Binding-site contacts:
Ligand atom N1 contacts residue LEU248 of chain 1.B at 3.6 Å (h-bond).
Ligand atom N6 contacts residue MET273 of chain 1.B at 2.7 Å (h-bond).
Ligand atom PG contacts residue MG1 of chain 1.F at 3.2 Å.
Ligand atom O1A contacts residue MG1 of chain 1.F at 2.2 Å.
Ligand atom PB contacts residue MG1 of chain 1.F at 3.1 Å.
Ligand atom O1B contacts residue SER249 of chain 1.B at 3.0 Å.
Ligand atom N3 contacts residue VAL247 of chain 1.B at 3.5 Å.
Ligand atom O2G contacts residue LYS443 of chain 1.B at 3.1 Å.
Ligand atom O3B contacts residue GLY251 of chain 1.B at 3.4 Å.
Ligand atom O1A contacts residue CMA1 of chain 1.H at 3.1 Å (h-bond).
Ligand atom PG contacts residue ASP253 of chain 1.B at 3.6 Å.
Ligand atom O2G contacts residue ASP351 of chain 1.B at 3.2 Å (salt-bridge).
Ligand atom C2 contacts residue LEU248 of chain 1.B at 3.1 Å (hydrophobic).
Ligand atom O2B contacts residue MG1 of chain 1.F at 2.1 Å.
Ligand atom O2G contacts residue LYS423 of chain 1.B at 3.2 Å (salt-bridge).
Ligand atom O3G contacts residue ILE252 of chain 1.B at 3.5 Å (h-bond).
Ligand atom PG contacts residue LYS423 of chain 1.B at 3.5 Å.
Ligand atom O2' contacts residue SER254 of chain 1.B at 3.6 Å.
Ligand atom O2' contacts residue VAL247 of chain 1.B at 2.7 Å (h-bond).
Ligand atom O2B contacts residue ASP253 of chain 1.B at 2.9 Å (salt-bridge).
Ligand atom O3G contacts residue ASP253 of chain 1.B at 3.5 Å (salt-bridge).
Ligand atom O1G contacts residue LYS443 of chain 1.B at 3.4 Å.
Ligand atom C2' contacts residue VAL247 of chain 1.B at 3.6 Å (hydrophobic).
Ligand atom C1' contacts residue LEU330 of chain 1.B at 3.6 Å (hydrophobic).
Ligand atom O3' contacts residue TYR348 of chain 1.B at 3.1 Å (h-bond).
Ligand atom C6 contacts residue MET273 of chain 1.B at 3.5 Å (hydrophobic).
Ligand atom O2G contacts residue MG1 of chain 1.F at 2.0 Å.
Ligand atom O1A contacts residue ASP351 of chain 1.B at 3.2 Å (salt-bridge).
Ligand atom O2' contacts residue GLY347 of chain 1.B at 3.2 Å (h-bond).
Ligand atom PA contacts residue MG1 of chain 1.F at 3.3 Å.
Ligand atom O3' contacts residue GLY347 of chain 1.B at 2.8 Å.
Ligand atom N1 contacts residue MET273 of chain 1.B at 2.9 Å (h-bond).
Ligand atom N9 contacts residue LEU330 of chain 1.B at 3.5 Å.
Ligand atom O1B contacts residue SER254 of chain 1.B at 3.2 Å (h-bond).
Ligand atom C3A contacts residue MG1 of chain 1.F at 3.6 Å.
Ligand atom O3B contacts residue MG1 of chain 1.F at 3.4 Å.
Ligand atom C5' contacts residue TYR348 of chain 1.B at 3.5 Å (hydrophobic).
Ligand atom O4' contacts residue LEU330 of chain 1.B at 3.4 Å.
Ligand atom O2G contacts residue ASP253 of chain 1.B at 2.9 Å (salt-bridge).
Ligand atom O3G contacts residue LYS423 of chain 1.B at 2.6 Å (salt-bridge).

A small-molecule ligand and the protein it binds are described below.
Small molecule (SMILES): Nc1ncnc2c1ncn2[C@@H]1O[C@H](CO[P](=O)(O)C[P](=O)(O)OP(=O)(O)O)[C@@H](O)[C@H]1O

Sequence of chain 1.B:
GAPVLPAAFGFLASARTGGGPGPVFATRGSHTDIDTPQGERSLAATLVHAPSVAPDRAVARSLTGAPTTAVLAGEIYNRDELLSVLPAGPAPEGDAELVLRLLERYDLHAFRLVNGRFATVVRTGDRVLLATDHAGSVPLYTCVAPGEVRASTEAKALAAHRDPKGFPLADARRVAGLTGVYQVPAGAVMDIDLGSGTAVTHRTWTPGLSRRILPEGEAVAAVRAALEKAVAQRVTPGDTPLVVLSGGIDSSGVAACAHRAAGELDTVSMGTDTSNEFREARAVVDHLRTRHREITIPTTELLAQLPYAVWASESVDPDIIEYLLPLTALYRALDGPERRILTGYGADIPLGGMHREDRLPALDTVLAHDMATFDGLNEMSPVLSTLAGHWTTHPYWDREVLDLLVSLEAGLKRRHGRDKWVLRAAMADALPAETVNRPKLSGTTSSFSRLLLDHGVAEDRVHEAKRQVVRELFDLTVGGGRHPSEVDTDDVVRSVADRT